This protein binds this small molecule.
Small molecule (SMILES): CC(c1ccc(C(F)(F)F)nc1)[S@@](C)(=O)=NC#N

Sequence of chain 1.C:
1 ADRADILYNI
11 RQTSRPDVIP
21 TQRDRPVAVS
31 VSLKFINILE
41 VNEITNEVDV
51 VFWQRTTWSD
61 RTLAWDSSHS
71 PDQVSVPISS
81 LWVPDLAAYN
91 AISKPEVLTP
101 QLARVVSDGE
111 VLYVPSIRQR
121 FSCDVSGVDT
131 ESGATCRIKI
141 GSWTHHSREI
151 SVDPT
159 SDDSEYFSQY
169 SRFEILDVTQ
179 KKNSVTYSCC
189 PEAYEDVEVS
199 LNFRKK

Sequence of chain 1.D:
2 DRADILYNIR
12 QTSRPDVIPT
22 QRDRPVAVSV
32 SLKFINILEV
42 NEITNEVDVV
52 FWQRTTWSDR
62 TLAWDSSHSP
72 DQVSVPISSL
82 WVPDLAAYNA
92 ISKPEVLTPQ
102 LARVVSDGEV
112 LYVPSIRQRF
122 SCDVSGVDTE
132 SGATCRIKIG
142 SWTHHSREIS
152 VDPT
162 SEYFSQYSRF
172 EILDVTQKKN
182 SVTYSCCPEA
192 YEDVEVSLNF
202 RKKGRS

Binding-site contacts:
Ligand atom O1 contacts residue TRP53 of chain 1.D at 3.7 Å.
Ligand atom O1 contacts residue VAL114 of chain 1.D at 4.0 Å.
Ligand atom C5 contacts residue CYS188 of chain 1.C at 4.0 Å (hydrophobic).
Ligand atom F1 contacts residue VAL114 of chain 1.D at 3.3 Å.
Ligand atom C9 contacts residue CYS187 of chain 1.C at 3.0 Å (hydrophobic).
Ligand atom N1 contacts residue TRP143 of chain 1.C at 3.5 Å (h-bond).
Ligand atom F3 contacts residue THR144 of chain 1.C at 3.2 Å.
Ligand atom N1 contacts residue THR144 of chain 1.C at 4.0 Å.
Ligand atom C6 contacts residue TRP143 of chain 1.C at 4.0 Å (hydrophobic).
Ligand atom N3 contacts residue TRP53 of chain 1.D at 4.0 Å.
Ligand atom C4 contacts residue CYS188 of chain 1.C at 4.0 Å (hydrophobic).
Ligand atom C7 contacts residue TRP143 of chain 1.C at 3.0 Å (hydrophobic).
Ligand atom C1 contacts residue TYR89 of chain 1.C at 3.6 Å (hydrophobic).
Ligand atom C8 contacts residue LEU112 of chain 1.D at 3.8 Å (hydrophobic).
Ligand atom C4 contacts residue TYR192 of chain 1.C at 3.4 Å (hydrophobic).
Ligand atom F3 contacts residue LEU102 of chain 1.D at 3.9 Å.
Ligand atom F1 contacts residue TYR113 of chain 1.D at 3.6 Å.
Ligand atom F3 contacts residue LEU112 of chain 1.D at 4.0 Å.
Ligand atom F2 contacts residue ARG104 of chain 1.D at 2.9 Å.
Ligand atom C10 contacts residue TYR185 of chain 1.C at 3.1 Å (hydrophobic).
Ligand atom N3 contacts residue CYS187 of chain 1.C at 3.5 Å.
Ligand atom C7 contacts residue VAL114 of chain 1.D at 4.0 Å (hydrophobic).
Ligand atom C5 contacts residue TYR192 of chain 1.C at 3.5 Å (hydrophobic).
Ligand atom F2 contacts residue LEU112 of chain 1.D at 3.2 Å.
Ligand atom C4 contacts residue TRP143 of chain 1.C at 3.6 Å (hydrophobic).
Ligand atom C2 contacts residue TRP143 of chain 1.C at 3.4 Å (hydrophobic).
Ligand atom F1 contacts residue LEU112 of chain 1.D at 3.1 Å.
Ligand atom O1 contacts residue TRP143 of chain 1.C at 3.0 Å.
Ligand atom C10 contacts residue TRP53 of chain 1.D at 3.5 Å (hydrophobic).
Ligand atom F3 contacts residue ALA103 of chain 1.D at 4.0 Å.
Ligand atom F3 contacts residue ARG104 of chain 1.D at 3.3 Å.
Ligand atom C3 contacts residue TRP143 of chain 1.C at 3.0 Å (hydrophobic).
Ligand atom N1 contacts residue VAL114 of chain 1.D at 3.8 Å.
Ligand atom C8 contacts residue ARG104 of chain 1.D at 3.7 Å.
Ligand atom N2 contacts residue CYS187 of chain 1.C at 3.0 Å (h-bond).
Ligand atom C1 contacts residue TYR192 of chain 1.C at 3.7 Å (hydrophobic).
Ligand atom C1 contacts residue TYR185 of chain 1.C at 3.7 Å (hydrophobic).
Ligand atom C5 contacts residue TRP143 of chain 1.C at 4.1 Å (hydrophobic).
Ligand atom C4 contacts residue CYS187 of chain 1.C at 3.9 Å (hydrophobic).
Ligand atom C1 contacts residue TRP143 of chain 1.C at 3.7 Å (hydrophobic).